This protein binds this small molecule.
Small molecule (SMILES): C[C@H](O)CCO

Sequence of chain 1.A:
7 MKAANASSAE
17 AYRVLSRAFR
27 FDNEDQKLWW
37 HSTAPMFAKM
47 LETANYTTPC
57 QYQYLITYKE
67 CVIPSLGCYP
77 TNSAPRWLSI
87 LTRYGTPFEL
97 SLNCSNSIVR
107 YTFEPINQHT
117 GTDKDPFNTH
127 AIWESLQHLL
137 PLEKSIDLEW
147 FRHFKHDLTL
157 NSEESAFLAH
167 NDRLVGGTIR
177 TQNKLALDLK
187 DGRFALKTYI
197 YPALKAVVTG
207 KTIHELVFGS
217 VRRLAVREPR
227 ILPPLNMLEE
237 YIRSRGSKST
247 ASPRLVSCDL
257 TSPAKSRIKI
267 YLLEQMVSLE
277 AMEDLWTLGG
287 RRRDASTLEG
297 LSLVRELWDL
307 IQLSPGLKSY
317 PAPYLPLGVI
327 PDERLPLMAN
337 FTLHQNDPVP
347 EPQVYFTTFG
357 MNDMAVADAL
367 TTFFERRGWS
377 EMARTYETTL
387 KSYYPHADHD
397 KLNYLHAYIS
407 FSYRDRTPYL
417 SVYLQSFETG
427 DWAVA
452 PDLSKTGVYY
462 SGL

Binding-site contacts:
Ligand atom C4 contacts residue GLN421 of chain 1.A at 2.7 Å.
Ligand atom C3 contacts residue GLN421 of chain 1.A at 3.9 Å.
Ligand atom C1 contacts residue VAL325 of chain 1.A at 3.9 Å (hydrophobic).
Ligand atom O3 contacts residue GLY324 of chain 1.A at 2.5 Å (h-bond).
Ligand atom C3 contacts residue LEU323 of chain 1.A at 4.2 Å (hydrophobic).
Ligand atom O1 contacts residue TYR400 of chain 1.A at 3.7 Å.
Ligand atom O1 contacts residue VAL325 of chain 1.A at 4.5 Å.
Ligand atom O1 contacts residue ILE326 of chain 1.A at 4.4 Å.
Ligand atom C2 contacts residue GLY324 of chain 1.A at 4.2 Å.
Ligand atom C2 contacts residue TYR400 of chain 1.A at 3.6 Å (hydrophobic).
Ligand atom C4 contacts residue PHE423 of chain 1.A at 4.0 Å (hydrophobic).
Ligand atom C3 contacts residue TYR90 of chain 1.A at 3.6 Å (hydrophobic).
Ligand atom C1 contacts residue TYR400 of chain 1.A at 4.0 Å (hydrophobic).
Ligand atom C1 contacts residue TYR90 of chain 1.A at 3.5 Å (hydrophobic).
Ligand atom O1 contacts residue GLY324 of chain 1.A at 3.6 Å.
Ligand atom C1 contacts residue GLY324 of chain 1.A at 3.7 Å.
Ligand atom C2 contacts residue TYR90 of chain 1.A at 3.7 Å (hydrophobic).
Ligand atom O3 contacts residue TYR90 of chain 1.A at 4.4 Å.
Ligand atom C2 contacts residue GLN421 of chain 1.A at 4.2 Å.
Ligand atom C3 contacts residue GLY324 of chain 1.A at 3.5 Å.
Ligand atom O3 contacts residue LEU323 of chain 1.A at 3.4 Å.
Ligand atom C4 contacts residue TYR90 of chain 1.A at 3.9 Å (hydrophobic).
Ligand atom C4 contacts residue LEU323 of chain 1.A at 4.1 Å (hydrophobic).